The small molecule below binds the protein below.
Small molecule (SMILES): CC(C)CCC[C@@H](C)[C@H]1CC[C@H]2[C@@H]3CC=C4C[C@@H](O)CC[C@]4(C)[C@H]3CC[C@]12C

Binding-site contacts:
Ligand atom C24 contacts residue LEU268 of chain 1.A at 4.4 Å (hydrophobic).
Ligand atom C19 contacts residue PHE214 of chain 1.A at 4.2 Å (hydrophobic).
Ligand atom C19 contacts residue LEU272 of chain 1.A at 4.5 Å (hydrophobic).
Ligand atom C1 contacts residue PHE214 of chain 1.A at 3.9 Å (hydrophobic).
Ligand atom C10 contacts residue LEU275 of chain 1.A at 4.4 Å (hydrophobic).
Ligand atom C8 contacts residue LEU272 of chain 1.A at 4.2 Å (hydrophobic).
Ligand atom C3 contacts residue ARG210 of chain 1.A at 4.0 Å.
Ligand atom C4 contacts residue LEU275 of chain 1.A at 3.9 Å (hydrophobic).
Ligand atom O1 contacts residue PHE214 of chain 1.A at 4.4 Å.
Ligand atom C19 contacts residue LEU275 of chain 1.A at 4.0 Å (hydrophobic).
Ligand atom C18 contacts residue LEU272 of chain 1.A at 3.8 Å (hydrophobic).
Ligand atom C2 contacts residue ARG210 of chain 1.A at 3.5 Å.
Ligand atom O1 contacts residue ARG210 of chain 1.A at 3.3 Å (salt-bridge).
Ligand atom C7 contacts residue LEU275 of chain 1.A at 4.3 Å (hydrophobic).
Ligand atom C5 contacts residue LEU275 of chain 1.A at 3.7 Å (hydrophobic).
Ligand atom C6 contacts residue LEU275 of chain 1.A at 3.6 Å (hydrophobic).
Ligand atom O1 contacts residue ARG213 of chain 1.A at 3.7 Å.
Ligand atom C22 contacts residue LEU268 of chain 1.A at 4.4 Å (hydrophobic).
Ligand atom C19 contacts residue VAL217 of chain 1.A at 3.5 Å (hydrophobic).
Ligand atom C2 contacts residue ARG213 of chain 1.A at 4.4 Å.
Ligand atom C2 contacts residue PHE214 of chain 1.A at 3.6 Å (hydrophobic).
Ligand atom C23 contacts residue LEU268 of chain 1.A at 3.8 Å (hydrophobic).
Ligand atom C20 contacts residue LEU268 of chain 1.A at 4.2 Å (hydrophobic).
Ligand atom C18 contacts residue LEU268 of chain 1.A at 3.6 Å (hydrophobic).

Sequence of chain 1.A:
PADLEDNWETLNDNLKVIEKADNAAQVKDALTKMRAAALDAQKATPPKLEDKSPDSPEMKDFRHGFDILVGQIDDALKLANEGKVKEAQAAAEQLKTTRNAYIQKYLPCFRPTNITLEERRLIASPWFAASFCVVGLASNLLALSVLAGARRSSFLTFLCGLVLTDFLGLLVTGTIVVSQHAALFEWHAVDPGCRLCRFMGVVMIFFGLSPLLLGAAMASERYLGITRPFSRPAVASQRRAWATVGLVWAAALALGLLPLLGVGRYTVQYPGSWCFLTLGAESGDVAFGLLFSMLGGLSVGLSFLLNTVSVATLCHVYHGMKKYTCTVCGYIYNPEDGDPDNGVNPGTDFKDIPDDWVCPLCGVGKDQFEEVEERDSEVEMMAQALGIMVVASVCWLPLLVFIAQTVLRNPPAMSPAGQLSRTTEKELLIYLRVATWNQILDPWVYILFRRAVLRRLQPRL